This small molecule binds to this protein.
Small molecule (SMILES): CC(=O)N[C@@H]1[C@@H](O)[C@H](O)[C@@H](CO)O[C@H]1O

Sequence of chain 1.C:
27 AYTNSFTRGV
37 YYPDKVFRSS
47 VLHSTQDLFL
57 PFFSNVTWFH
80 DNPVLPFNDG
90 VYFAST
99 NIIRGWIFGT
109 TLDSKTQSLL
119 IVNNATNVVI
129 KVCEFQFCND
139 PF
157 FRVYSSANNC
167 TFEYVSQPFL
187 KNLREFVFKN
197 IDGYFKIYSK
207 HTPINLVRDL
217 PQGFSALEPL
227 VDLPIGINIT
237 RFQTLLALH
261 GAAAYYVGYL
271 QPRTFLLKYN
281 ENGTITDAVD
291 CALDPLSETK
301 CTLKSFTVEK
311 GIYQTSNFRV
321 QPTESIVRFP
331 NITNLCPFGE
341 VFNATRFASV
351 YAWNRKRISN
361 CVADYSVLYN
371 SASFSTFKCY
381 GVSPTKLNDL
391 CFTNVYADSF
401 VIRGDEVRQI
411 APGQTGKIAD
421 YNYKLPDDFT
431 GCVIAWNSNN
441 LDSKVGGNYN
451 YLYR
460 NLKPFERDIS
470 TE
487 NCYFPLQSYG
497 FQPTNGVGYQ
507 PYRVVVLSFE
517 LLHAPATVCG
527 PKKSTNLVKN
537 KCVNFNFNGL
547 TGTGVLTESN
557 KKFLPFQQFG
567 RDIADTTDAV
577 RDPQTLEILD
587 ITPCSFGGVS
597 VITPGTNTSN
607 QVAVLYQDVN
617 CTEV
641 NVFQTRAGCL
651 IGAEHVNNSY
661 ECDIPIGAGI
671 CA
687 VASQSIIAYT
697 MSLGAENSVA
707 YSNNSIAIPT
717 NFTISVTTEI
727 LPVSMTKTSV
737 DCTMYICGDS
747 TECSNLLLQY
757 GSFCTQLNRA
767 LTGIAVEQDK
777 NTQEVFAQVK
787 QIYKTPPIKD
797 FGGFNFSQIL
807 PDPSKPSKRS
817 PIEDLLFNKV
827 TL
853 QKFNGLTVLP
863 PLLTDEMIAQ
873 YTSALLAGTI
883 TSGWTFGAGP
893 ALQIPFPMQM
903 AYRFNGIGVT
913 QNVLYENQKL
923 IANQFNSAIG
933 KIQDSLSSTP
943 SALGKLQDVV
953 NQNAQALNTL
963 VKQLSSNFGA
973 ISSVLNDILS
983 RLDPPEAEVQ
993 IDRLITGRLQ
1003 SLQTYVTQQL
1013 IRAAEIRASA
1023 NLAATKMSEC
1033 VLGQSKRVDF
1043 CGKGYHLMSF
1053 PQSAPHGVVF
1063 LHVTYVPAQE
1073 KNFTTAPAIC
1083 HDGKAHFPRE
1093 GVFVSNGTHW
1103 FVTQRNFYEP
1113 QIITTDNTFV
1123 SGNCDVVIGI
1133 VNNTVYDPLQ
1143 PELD

Binding-site contacts:
Ligand atom C2 contacts residue ASN657 of chain 1.C at 2.4 Å.
Ligand atom C5 contacts residue ASN657 of chain 1.C at 3.6 Å.
Ligand atom C3 contacts residue ASN657 of chain 1.C at 3.7 Å.
Ligand atom N2 contacts residue ASN657 of chain 1.C at 3.0 Å (h-bond).
Ligand atom C7 contacts residue ASN657 of chain 1.C at 3.5 Å.
Ligand atom C1 contacts residue ASN657 of chain 1.C at 1.4 Å.
Ligand atom C4 contacts residue ASN657 of chain 1.C at 4.1 Å.
Ligand atom O5 contacts residue ASN657 of chain 1.C at 2.2 Å (h-bond).
Ligand atom O7 contacts residue ASN657 of chain 1.C at 3.5 Å (h-bond).